Binding-site contacts:
Ligand atom O3 contacts residue ASN199 of chain 1.B at 3.4 Å (h-bond).
Ligand atom O3P contacts residue LYS272 of chain 1.B at 3.2 Å.
Ligand atom C6 contacts residue GLU202 of chain 1.B at 3.6 Å.
Ligand atom O1P contacts residue LYS272 of chain 1.B at 2.8 Å (salt-bridge).
Ligand atom C1 contacts residue SER140 of chain 1.B at 3.4 Å.
Ligand atom O3P contacts residue ARG457 of chain 1.A at 3.1 Å (salt-bridge).
Ligand atom O1A contacts residue ILE377 of chain 1.B at 3.8 Å.
Ligand atom O1 contacts residue ILE377 of chain 1.B at 3.8 Å.
Ligand atom O1A contacts residue ASN199 of chain 1.B at 3.2 Å (h-bond).
Ligand atom C1 contacts residue GLY141 of chain 1.B at 3.8 Å.
Ligand atom O1A contacts residue SER140 of chain 1.B at 2.6 Å (h-bond).
Ligand atom O1A contacts residue LYS195 of chain 1.B at 3.4 Å.
Ligand atom O1 contacts residue SER140 of chain 1.B at 3.5 Å.
Ligand atom C2 contacts residue GLU202 of chain 1.B at 3.7 Å.
Ligand atom O1A contacts residue HIS198 of chain 1.B at 3.5 Å (h-bond).
Ligand atom C1 contacts residue ILE377 of chain 1.B at 3.6 Å (hydrophobic).
Ligand atom O5 contacts residue LYS272 of chain 1.B at 3.9 Å.
Ligand atom O2 contacts residue GLU202 of chain 1.B at 2.7 Å (salt-bridge).
Ligand atom O1A contacts residue GLY141 of chain 1.B at 3.9 Å.
Ligand atom O3 contacts residue LYS195 of chain 1.B at 3.1 Å (salt-bridge).
Ligand atom O2P contacts residue ARG457 of chain 1.A at 2.9 Å (salt-bridge).
Ligand atom O1 contacts residue GLY141 of chain 1.B at 2.8 Å (h-bond).
Ligand atom O2P contacts residue ARG299 of chain 1.B at 2.9 Å (salt-bridge).
Ligand atom O5 contacts residue HIS463 of chain 1.A at 3.4 Å.
Ligand atom C4 contacts residue HIS463 of chain 1.A at 3.8 Å.
Ligand atom P contacts residue TYR203 of chain 1.B at 3.7 Å.
Ligand atom O2 contacts residue ASN199 of chain 1.B at 2.9 Å (h-bond).
Ligand atom O1A contacts residue GLU202 of chain 1.B at 3.8 Å.
Ligand atom O1P contacts residue TYR203 of chain 1.B at 2.5 Å (h-bond).
Ligand atom O1 contacts residue MET26 of chain 1.B at 3.9 Å.
Ligand atom O3P contacts residue HIS463 of chain 1.A at 3.8 Å.
Ligand atom O3 contacts residue ASN114 of chain 1.B at 3.4 Å (h-bond).
Ligand atom O4 contacts residue HIS463 of chain 1.A at 3.0 Å (h-bond).
Ligand atom O2P contacts residue TYR203 of chain 1.B at 3.8 Å.
Ligand atom O4 contacts residue PHE460 of chain 1.A at 3.6 Å.
Ligand atom O6 contacts residue GLU202 of chain 1.B at 3.7 Å.
Ligand atom P contacts residue LYS272 of chain 1.B at 3.8 Å.
Ligand atom O1 contacts residue GLY142 of chain 1.B at 2.9 Å (h-bond).
Ligand atom C2 contacts residue ILE377 of chain 1.B at 3.9 Å (hydrophobic).
Ligand atom O1P contacts residue ASN271 of chain 1.B at 3.7 Å.

Sequence of chain 1.B:
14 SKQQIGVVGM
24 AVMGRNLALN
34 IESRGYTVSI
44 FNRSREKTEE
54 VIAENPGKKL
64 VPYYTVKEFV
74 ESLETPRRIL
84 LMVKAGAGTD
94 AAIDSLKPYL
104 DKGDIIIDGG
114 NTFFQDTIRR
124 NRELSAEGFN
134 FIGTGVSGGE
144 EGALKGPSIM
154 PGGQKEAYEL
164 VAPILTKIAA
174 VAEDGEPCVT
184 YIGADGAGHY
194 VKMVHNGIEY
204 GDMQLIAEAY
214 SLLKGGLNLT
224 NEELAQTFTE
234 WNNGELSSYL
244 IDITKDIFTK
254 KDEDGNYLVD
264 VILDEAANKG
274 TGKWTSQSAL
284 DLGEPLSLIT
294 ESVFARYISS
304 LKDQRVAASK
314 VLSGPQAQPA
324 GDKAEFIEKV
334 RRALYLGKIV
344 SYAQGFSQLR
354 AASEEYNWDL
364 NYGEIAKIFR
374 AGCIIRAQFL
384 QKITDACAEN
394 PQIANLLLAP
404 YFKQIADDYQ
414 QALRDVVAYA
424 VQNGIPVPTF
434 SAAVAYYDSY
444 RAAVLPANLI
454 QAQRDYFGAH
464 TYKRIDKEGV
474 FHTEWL

This protein binds this small molecule.
Small molecule (SMILES): O=C(O)[C@H](O)[C@@H](O)[C@H](O)[C@H](O)COP(=O)(O)O

Sequence of chain 1.A:
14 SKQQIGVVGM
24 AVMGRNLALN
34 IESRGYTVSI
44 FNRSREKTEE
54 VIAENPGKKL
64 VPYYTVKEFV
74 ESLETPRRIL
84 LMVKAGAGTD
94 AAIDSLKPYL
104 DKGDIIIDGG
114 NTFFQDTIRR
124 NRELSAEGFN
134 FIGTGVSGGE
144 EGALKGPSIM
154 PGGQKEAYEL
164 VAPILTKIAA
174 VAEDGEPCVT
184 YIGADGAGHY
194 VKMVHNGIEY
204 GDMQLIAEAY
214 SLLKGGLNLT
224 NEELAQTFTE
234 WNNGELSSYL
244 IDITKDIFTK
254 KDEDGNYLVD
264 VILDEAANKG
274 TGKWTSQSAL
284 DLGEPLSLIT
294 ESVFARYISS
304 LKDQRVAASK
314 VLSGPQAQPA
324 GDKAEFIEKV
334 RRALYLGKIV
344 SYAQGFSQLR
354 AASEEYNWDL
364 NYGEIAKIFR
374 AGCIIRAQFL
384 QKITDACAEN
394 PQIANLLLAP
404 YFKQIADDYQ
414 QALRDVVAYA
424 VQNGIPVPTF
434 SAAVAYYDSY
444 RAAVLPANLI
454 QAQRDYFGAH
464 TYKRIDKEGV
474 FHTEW